Sequence of chain 1.C:
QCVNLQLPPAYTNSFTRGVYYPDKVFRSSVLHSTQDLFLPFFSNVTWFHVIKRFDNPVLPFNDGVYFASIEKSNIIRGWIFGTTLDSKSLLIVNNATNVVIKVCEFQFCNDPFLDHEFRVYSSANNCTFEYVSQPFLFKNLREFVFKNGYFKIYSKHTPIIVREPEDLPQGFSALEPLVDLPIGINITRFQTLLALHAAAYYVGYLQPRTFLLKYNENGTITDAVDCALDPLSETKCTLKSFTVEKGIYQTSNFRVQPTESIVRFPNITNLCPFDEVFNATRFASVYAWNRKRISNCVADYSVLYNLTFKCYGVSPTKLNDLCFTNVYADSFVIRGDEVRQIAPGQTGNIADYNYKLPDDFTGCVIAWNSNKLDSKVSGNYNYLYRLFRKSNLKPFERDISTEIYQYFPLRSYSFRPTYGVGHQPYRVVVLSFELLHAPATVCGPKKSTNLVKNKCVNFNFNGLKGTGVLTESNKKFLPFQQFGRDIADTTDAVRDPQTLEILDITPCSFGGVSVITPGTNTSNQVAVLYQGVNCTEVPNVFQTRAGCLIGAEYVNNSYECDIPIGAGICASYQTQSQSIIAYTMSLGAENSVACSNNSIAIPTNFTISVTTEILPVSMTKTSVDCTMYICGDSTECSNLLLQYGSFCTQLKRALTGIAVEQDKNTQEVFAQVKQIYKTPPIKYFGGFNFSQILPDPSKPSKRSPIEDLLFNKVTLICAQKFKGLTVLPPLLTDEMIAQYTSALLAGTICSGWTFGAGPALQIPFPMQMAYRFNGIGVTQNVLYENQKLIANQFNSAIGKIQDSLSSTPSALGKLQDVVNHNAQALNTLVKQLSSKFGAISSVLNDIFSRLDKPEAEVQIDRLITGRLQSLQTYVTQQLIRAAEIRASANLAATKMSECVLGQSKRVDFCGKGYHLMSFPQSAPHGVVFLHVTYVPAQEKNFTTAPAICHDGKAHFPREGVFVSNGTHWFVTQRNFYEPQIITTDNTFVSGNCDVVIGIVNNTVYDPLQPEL

Binding-site contacts:
Ligand atom C8 contacts residue ASN706 of chain 1.C at 4.3 Å.
Ligand atom C1 contacts residue ASN706 of chain 1.C at 1.5 Å.
Ligand atom C5 contacts residue ASN706 of chain 1.C at 3.7 Å.
Ligand atom O7 contacts residue ASN706 of chain 1.C at 3.3 Å (h-bond).
Ligand atom O5 contacts residue ASN706 of chain 1.C at 2.4 Å (h-bond).
Ligand atom C7 contacts residue ASN706 of chain 1.C at 3.3 Å.
Ligand atom N2 contacts residue ASN706 of chain 1.C at 2.9 Å (h-bond).
Ligand atom C4 contacts residue ASN706 of chain 1.C at 4.3 Å.
Ligand atom C3 contacts residue ASN706 of chain 1.C at 3.8 Å.
Ligand atom C8 contacts residue GLY1128 of chain 1.C at 4.2 Å.
Ligand atom C2 contacts residue ASN706 of chain 1.C at 2.5 Å.

A protein and the small-molecule ligand that binds it are described below.
Small molecule (SMILES): CC(=O)N[C@@H]1[C@@H](O)[C@H](O)[C@@H](CO)O[C@H]1O